Binding-site contacts:
Ligand atom C contacts residue GLU61 of chain 2.B at 3.6 Å.
Ligand atom C1 contacts residue SER118 of chain 2.B at 4.0 Å.
Ligand atom OXT contacts residue THR93 of chain 2.B at 3.5 Å (h-bond).
Ligand atom C1 contacts residue TYR27 of chain 2.B at 2.4 Å (hydrophobic).
Ligand atom C1 contacts residue THR13 of chain 2.B at 2.3 Å.
Ligand atom C contacts residue SER60 of chain 2.B at 3.8 Å.
Ligand atom C2 contacts residue THR13 of chain 2.B at 1.5 Å.
Ligand atom OXT contacts residue GLY92 of chain 2.B at 3.3 Å.
Ligand atom CA contacts residue ASP94 of chain 2.B at 3.8 Å.
Ligand atom OXT contacts residue GLU61 of chain 2.B at 3.8 Å.
Ligand atom C1 contacts residue MET119 of chain 2.B at 3.9 Å (hydrophobic).
Ligand atom CA contacts residue GLU287 of chain 2.A at 3.8 Å.
Ligand atom CA contacts residue GLU61 of chain 2.B at 3.9 Å.
Ligand atom CA contacts residue TYR27 of chain 2.B at 2.9 Å (hydrophobic).
Ligand atom N contacts residue GLU287 of chain 2.A at 2.9 Å (salt-bridge).
Ligand atom C2 contacts residue TYR27 of chain 2.B at 1.5 Å (hydrophobic).
Ligand atom N contacts residue ASP94 of chain 2.B at 2.9 Å (salt-bridge).
Ligand atom C3 contacts residue THR13 of chain 2.B at 2.5 Å.
Ligand atom O1 contacts residue THR13 of chain 2.B at 2.8 Å (h-bond).
Ligand atom C3 contacts residue TYR27 of chain 2.B at 2.5 Å (hydrophobic).
Ligand atom O contacts residue SER60 of chain 2.B at 3.2 Å (h-bond).
Ligand atom O1 contacts residue TYR27 of chain 2.B at 3.6 Å (h-bond).
Ligand atom CA contacts residue THR13 of chain 2.B at 3.3 Å.
Ligand atom O contacts residue GLY92 of chain 2.B at 3.8 Å.
Ligand atom OXT contacts residue SER60 of chain 2.B at 2.9 Å (h-bond).
Ligand atom O contacts residue ALA29 of chain 2.B at 3.6 Å.
Ligand atom O1 contacts residue MET119 of chain 2.B at 3.8 Å.
Ligand atom C contacts residue THR13 of chain 2.B at 4.0 Å.
Ligand atom C3 contacts residue ASP94 of chain 2.B at 4.0 Å.
Ligand atom OXT contacts residue ASP94 of chain 2.B at 3.5 Å (salt-bridge).
Ligand atom N contacts residue GLU61 of chain 2.B at 3.0 Å (salt-bridge).
Ligand atom O1 contacts residue SER118 of chain 2.B at 3.1 Å (h-bond).
Ligand atom C contacts residue GLY92 of chain 2.B at 3.8 Å.
Ligand atom N contacts residue TYR27 of chain 2.B at 3.4 Å (h-bond).
Ligand atom O1 contacts residue THR93 of chain 2.B at 3.2 Å (h-bond).
Ligand atom O contacts residue THR13 of chain 2.B at 3.9 Å.
Ligand atom O contacts residue ALA59 of chain 2.B at 3.2 Å.
Ligand atom O contacts residue GLU61 of chain 2.B at 3.8 Å.
Ligand atom O contacts residue GLY12 of chain 2.B at 3.3 Å.
Ligand atom C3 contacts residue GLU287 of chain 2.A at 4.1 Å.

Sequence of chain 2.A:
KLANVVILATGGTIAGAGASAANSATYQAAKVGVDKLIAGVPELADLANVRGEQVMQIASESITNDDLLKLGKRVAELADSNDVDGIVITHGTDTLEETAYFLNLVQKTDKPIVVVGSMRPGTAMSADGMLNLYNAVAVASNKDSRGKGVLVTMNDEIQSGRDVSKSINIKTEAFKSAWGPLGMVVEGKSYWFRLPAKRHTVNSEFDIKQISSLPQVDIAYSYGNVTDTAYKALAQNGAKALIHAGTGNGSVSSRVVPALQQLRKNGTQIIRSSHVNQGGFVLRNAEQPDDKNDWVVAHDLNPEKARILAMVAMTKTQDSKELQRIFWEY

This small molecule binds to this protein.
Small molecule (SMILES): N[C@@H](CC(O)(O)C=O)C(=O)O

Sequence of chain 2.B:
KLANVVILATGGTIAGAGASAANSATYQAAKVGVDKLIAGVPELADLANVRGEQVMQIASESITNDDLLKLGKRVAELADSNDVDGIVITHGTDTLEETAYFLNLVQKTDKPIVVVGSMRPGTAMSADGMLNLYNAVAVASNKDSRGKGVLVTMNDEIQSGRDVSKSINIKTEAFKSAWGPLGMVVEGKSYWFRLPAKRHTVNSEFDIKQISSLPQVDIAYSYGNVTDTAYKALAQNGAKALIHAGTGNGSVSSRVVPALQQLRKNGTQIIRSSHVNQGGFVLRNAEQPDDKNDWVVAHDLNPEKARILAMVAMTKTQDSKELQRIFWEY